The small molecule below binds the protein below.
Small molecule (SMILES): CCC(CC)Nc1cc(C(=O)O)ccc1N1C(=O)CC[C@@]1(CN)CO

Sequence of chain 3.A:
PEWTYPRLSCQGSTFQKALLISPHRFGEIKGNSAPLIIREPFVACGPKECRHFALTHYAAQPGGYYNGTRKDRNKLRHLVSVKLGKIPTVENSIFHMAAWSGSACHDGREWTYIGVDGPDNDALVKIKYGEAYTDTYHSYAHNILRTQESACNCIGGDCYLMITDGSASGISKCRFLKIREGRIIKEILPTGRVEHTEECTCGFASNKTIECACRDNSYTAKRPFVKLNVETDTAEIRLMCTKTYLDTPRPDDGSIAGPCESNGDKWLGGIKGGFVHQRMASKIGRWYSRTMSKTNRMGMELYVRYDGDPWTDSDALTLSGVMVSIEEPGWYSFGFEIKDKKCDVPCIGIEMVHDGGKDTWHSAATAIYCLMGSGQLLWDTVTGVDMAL

Binding-site contacts:
Ligand atom O21 contacts residue ARG215 of chain 3.A at 3.0 Å (salt-bridge).
Ligand atom N17 contacts residue GLU199 of chain 3.A at 2.9 Å (salt-bridge).
Ligand atom O21 contacts residue TYR332 of chain 3.A at 3.3 Å (h-bond).
Ligand atom C13 contacts residue GLU149 of chain 3.A at 3.7 Å.
Ligand atom C2 contacts residue TYR332 of chain 3.A at 3.1 Å (hydrophobic).
Ligand atom O13 contacts residue ARG73 of chain 3.A at 2.8 Å (salt-bridge).
Ligand atom C17 contacts residue GLU199 of chain 3.A at 3.4 Å.
Ligand atom C15 contacts residue ARG73 of chain 3.A at 3.8 Å.
Ligand atom C18 contacts residue TRP100 of chain 3.A at 3.0 Å (hydrophobic).
Ligand atom O18 contacts residue ARG77 of chain 3.A at 3.1 Å (salt-bridge).
Ligand atom C1 contacts residue ARG297 of chain 3.A at 3.3 Å.
Ligand atom C9 contacts residue ALA168 of chain 3.A at 3.9 Å (hydrophobic).
Ligand atom O21 contacts residue ARG297 of chain 3.A at 3.2 Å (salt-bridge).
Ligand atom O18 contacts residue ASP72 of chain 3.A at 3.4 Å.
Ligand atom C18 contacts residue GLU149 of chain 3.A at 3.3 Å.
Ligand atom C7 contacts residue TYR332 of chain 3.A at 3.4 Å (hydrophobic).
Ligand atom C5 contacts residue ASP72 of chain 3.A at 3.9 Å.
Ligand atom C1 contacts residue TYR332 of chain 3.A at 3.3 Å (hydrophobic).
Ligand atom C2 contacts residue ARG39 of chain 3.A at 3.8 Å.
Ligand atom C6 contacts residue ASP72 of chain 3.A at 3.5 Å.
Ligand atom C17 contacts residue GLU149 of chain 3.A at 3.2 Å.
Ligand atom C14 contacts residue SER101 of chain 3.A at 3.9 Å.
Ligand atom C7 contacts residue ARG39 of chain 3.A at 3.3 Å.
Ligand atom C10 contacts residue ILE144 of chain 3.A at 3.9 Å (hydrophobic).
Ligand atom C3 contacts residue TYR332 of chain 3.A at 3.5 Å (hydrophobic).
Ligand atom O18 contacts residue TRP100 of chain 3.A at 2.6 Å (h-bond).
Ligand atom O20 contacts residue ARG39 of chain 3.A at 2.5 Å (salt-bridge).
Ligand atom O13 contacts residue ASP72 of chain 3.A at 3.0 Å (salt-bridge).
Ligand atom C16 contacts residue ASP72 of chain 3.A at 3.6 Å.
Ligand atom O18 contacts residue GLU40 of chain 3.A at 3.8 Å.
Ligand atom C12 contacts residue ARG215 of chain 3.A at 3.5 Å.
Ligand atom C7 contacts residue GLU40 of chain 3.A at 3.3 Å.
Ligand atom C14 contacts residue TRP100 of chain 3.A at 3.8 Å (hydrophobic).
Ligand atom C7 contacts residue ASP72 of chain 3.A at 3.5 Å.
Ligand atom C1 contacts residue ARG39 of chain 3.A at 3.4 Å.
Ligand atom C6 contacts residue GLU40 of chain 3.A at 3.3 Å.
Ligand atom C15 contacts residue TRP100 of chain 3.A at 3.8 Å (hydrophobic).
Ligand atom C16 contacts residue ARG73 of chain 3.A at 3.8 Å.
Ligand atom O20 contacts residue ARG297 of chain 3.A at 2.7 Å (salt-bridge).
Ligand atom N17 contacts residue GLU198 of chain 3.A at 3.0 Å (salt-bridge).